Sequence of chain 1.B:
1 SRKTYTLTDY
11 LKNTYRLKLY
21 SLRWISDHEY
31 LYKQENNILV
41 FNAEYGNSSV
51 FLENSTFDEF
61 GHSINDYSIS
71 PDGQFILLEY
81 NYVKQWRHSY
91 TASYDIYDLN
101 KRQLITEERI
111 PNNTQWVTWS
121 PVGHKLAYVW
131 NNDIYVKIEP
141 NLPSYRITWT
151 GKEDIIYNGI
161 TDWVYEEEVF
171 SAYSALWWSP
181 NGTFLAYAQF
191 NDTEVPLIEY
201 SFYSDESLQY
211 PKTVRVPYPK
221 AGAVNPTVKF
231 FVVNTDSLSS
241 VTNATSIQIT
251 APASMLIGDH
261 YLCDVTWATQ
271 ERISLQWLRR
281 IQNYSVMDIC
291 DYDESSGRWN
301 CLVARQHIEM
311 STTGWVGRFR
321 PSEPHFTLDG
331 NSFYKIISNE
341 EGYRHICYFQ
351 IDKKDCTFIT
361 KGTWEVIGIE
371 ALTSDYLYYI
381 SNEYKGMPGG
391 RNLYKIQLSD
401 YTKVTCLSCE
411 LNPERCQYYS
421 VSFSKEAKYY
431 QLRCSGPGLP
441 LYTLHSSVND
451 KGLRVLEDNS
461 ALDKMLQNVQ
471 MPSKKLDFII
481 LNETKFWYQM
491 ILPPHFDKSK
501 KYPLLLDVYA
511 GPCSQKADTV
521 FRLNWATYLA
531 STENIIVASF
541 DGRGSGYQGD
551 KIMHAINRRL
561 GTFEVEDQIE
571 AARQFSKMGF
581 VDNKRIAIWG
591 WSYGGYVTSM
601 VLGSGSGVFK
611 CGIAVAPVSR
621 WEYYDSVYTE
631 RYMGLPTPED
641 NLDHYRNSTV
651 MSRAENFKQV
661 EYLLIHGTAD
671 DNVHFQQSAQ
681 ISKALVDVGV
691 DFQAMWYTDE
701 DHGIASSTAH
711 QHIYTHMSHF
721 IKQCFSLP

Binding-site contacts:
Ligand atom C5 contacts residue ASN37 of chain 1.B at 3.3 Å.
Ligand atom C2 contacts residue ASN37 of chain 1.B at 4.3 Å.
Ligand atom C6 contacts residue GLU35 of chain 1.B at 3.3 Å.
Ligand atom C5 contacts residue GLU35 of chain 1.B at 4.0 Å.
Ligand atom O7 contacts residue ASN54 of chain 1.B at 3.7 Å.
Ligand atom C6 contacts residue GLN34 of chain 1.B at 4.2 Å.
Ligand atom O5 contacts residue GLN34 of chain 1.B at 4.5 Å.
Ligand atom O6 contacts residue GLU35 of chain 1.B at 3.6 Å.
Ligand atom C2 contacts residue GLU35 of chain 1.B at 3.5 Å.
Ligand atom C5 contacts residue ASN54 of chain 1.B at 3.8 Å.
Ligand atom N2 contacts residue GLU35 of chain 1.B at 3.9 Å.
Ligand atom C7 contacts residue ASN36 of chain 1.B at 3.9 Å.
Ligand atom C2 contacts residue ASN54 of chain 1.B at 2.4 Å.
Ligand atom O5 contacts residue ASN37 of chain 1.B at 2.3 Å (h-bond).
Ligand atom C1 contacts residue GLU35 of chain 1.B at 3.4 Å.
Ligand atom O4 contacts residue GLU35 of chain 1.B at 4.0 Å.
Ligand atom C7 contacts residue ASN54 of chain 1.B at 3.1 Å.
Ligand atom C4 contacts residue ASN54 of chain 1.B at 4.3 Å.
Ligand atom O5 contacts residue ASN54 of chain 1.B at 2.4 Å (h-bond).
Ligand atom C4 contacts residue GLU35 of chain 1.B at 3.8 Å.
Ligand atom C1 contacts residue ASN54 of chain 1.B at 1.5 Å.
Ligand atom C7 contacts residue GLU35 of chain 1.B at 3.5 Å.
Ligand atom C8 contacts residue GLU35 of chain 1.B at 4.4 Å.
Ligand atom O5 contacts residue GLU35 of chain 1.B at 3.0 Å (salt-bridge).
Ligand atom C8 contacts residue ASN54 of chain 1.B at 3.8 Å.
Ligand atom C6 contacts residue ASN37 of chain 1.B at 3.5 Å.
Ligand atom C3 contacts residue ASN54 of chain 1.B at 3.6 Å.
Ligand atom N2 contacts residue ASN54 of chain 1.B at 2.6 Å (h-bond).
Ligand atom O7 contacts residue ASN36 of chain 1.B at 3.6 Å (h-bond).
Ligand atom O6 contacts residue ASN37 of chain 1.B at 4.3 Å.
Ligand atom C8 contacts residue ASN36 of chain 1.B at 3.5 Å.
Ligand atom O7 contacts residue GLU35 of chain 1.B at 3.0 Å (salt-bridge).
Ligand atom C1 contacts residue ASN37 of chain 1.B at 3.1 Å.

The small molecule below binds the protein below.
Small molecule (SMILES): CC(=O)N[C@@H]1[C@@H](O)[C@H](O)[C@@H](CO)O[C@H]1O